A small-molecule ligand and the protein it binds are described below.
Small molecule (SMILES): CCCCCCCCCCCC(=O)O[C@H](CCCCCCCCCCC)CC(=O)O

Binding-site contacts:
Ligand atom C23 contacts residue ILE271 of chain 1.B at 4.2 Å (hydrophobic).
Ligand atom C8 contacts residue THR274 of chain 1.B at 3.8 Å.
Ligand atom C17 contacts residue PHE267 of chain 1.B at 3.8 Å (hydrophobic).
Ligand atom C12 contacts residue TYR278 of chain 1.B at 3.7 Å (hydrophobic).
Ligand atom C11 contacts residue VAL275 of chain 1.B at 4.1 Å (hydrophobic).
Ligand atom C2 contacts residue TRP213 of chain 1.A at 4.5 Å (hydrophobic).
Ligand atom C6 contacts residue TRP217 of chain 1.A at 4.4 Å (hydrophobic).
Ligand atom C5 contacts residue ILE271 of chain 1.B at 4.5 Å (hydrophobic).
Ligand atom C21 contacts residue ILE271 of chain 1.B at 4.1 Å (hydrophobic).
Ligand atom C4 contacts residue THR214 of chain 1.A at 3.8 Å.
Ligand atom C7 contacts residue THR274 of chain 1.B at 4.2 Å.
Ligand atom C15 contacts residue PHE210 of chain 1.A at 3.5 Å (hydrophobic).
Ligand atom C10 contacts residue TRP217 of chain 1.A at 4.0 Å (hydrophobic).
Ligand atom C1 contacts residue TRP213 of chain 1.A at 4.4 Å (hydrophobic).
Ligand atom C9 contacts residue THR274 of chain 1.B at 4.0 Å.
Ligand atom C8 contacts residue TRP217 of chain 1.A at 3.6 Å (hydrophobic).
Ligand atom C6 contacts residue THR214 of chain 1.A at 4.3 Å.
Ligand atom C19 contacts residue PHE267 of chain 1.B at 4.5 Å (hydrophobic).
Ligand atom C25 contacts residue VAL275 of chain 1.B at 4.1 Å (hydrophobic).
Ligand atom C9 contacts residue VAL275 of chain 1.B at 3.8 Å (hydrophobic).
Ligand atom C6 contacts residue THR274 of chain 1.B at 3.9 Å.
Ligand atom C4 contacts residue PHE210 of chain 1.A at 4.5 Å (hydrophobic).
Ligand atom C24 contacts residue VAL275 of chain 1.B at 4.5 Å (hydrophobic).
Ligand atom C9 contacts residue TRP217 of chain 1.A at 4.2 Å (hydrophobic).
Ligand atom C3 contacts residue PHE210 of chain 1.A at 4.4 Å (hydrophobic).
Ligand atom C4 contacts residue ILE271 of chain 1.B at 4.1 Å (hydrophobic).
Ligand atom C10 contacts residue TYR278 of chain 1.B at 4.3 Å (hydrophobic).
Ligand atom C15 contacts residue PHE267 of chain 1.B at 4.3 Å (hydrophobic).
Ligand atom C5 contacts residue TRP217 of chain 1.A at 3.7 Å (hydrophobic).
Ligand atom C11 contacts residue TYR278 of chain 1.B at 3.6 Å (hydrophobic).
Ligand atom C3 contacts residue TRP217 of chain 1.A at 3.8 Å (hydrophobic).
Ligand atom C10 contacts residue VAL275 of chain 1.B at 4.5 Å (hydrophobic).
Ligand atom C22 contacts residue ILE271 of chain 1.B at 4.0 Å (hydrophobic).
Ligand atom C19 contacts residue ILE271 of chain 1.B at 4.4 Å (hydrophobic).
Ligand atom C1 contacts residue PHE210 of chain 1.A at 4.0 Å (hydrophobic).
Ligand atom C4 contacts residue TRP217 of chain 1.A at 4.0 Å (hydrophobic).
Ligand atom C26 contacts residue VAL275 of chain 1.B at 4.5 Å (hydrophobic).
Ligand atom C2 contacts residue PHE210 of chain 1.A at 3.7 Å (hydrophobic).
Ligand atom C6 contacts residue ILE271 of chain 1.B at 4.0 Å (hydrophobic).

Sequence of chain 1.A:
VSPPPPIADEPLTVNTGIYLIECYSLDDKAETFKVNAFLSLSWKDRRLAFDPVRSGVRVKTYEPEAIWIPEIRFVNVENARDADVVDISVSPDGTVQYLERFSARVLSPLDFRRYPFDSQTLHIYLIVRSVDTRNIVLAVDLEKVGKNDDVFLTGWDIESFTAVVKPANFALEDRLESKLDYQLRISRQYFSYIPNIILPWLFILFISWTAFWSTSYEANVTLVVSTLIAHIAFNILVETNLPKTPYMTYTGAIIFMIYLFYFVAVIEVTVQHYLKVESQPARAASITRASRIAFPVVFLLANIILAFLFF

Sequence of chain 1.B:
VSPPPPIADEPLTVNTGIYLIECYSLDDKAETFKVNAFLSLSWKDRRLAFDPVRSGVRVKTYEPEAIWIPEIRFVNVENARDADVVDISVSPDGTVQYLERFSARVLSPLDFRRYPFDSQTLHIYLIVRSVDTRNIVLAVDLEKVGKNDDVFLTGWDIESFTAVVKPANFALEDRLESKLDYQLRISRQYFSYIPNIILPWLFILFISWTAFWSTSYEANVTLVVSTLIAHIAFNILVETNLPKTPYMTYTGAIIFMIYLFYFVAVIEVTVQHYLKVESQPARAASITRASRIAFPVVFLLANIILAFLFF